A protein and the small-molecule ligand that binds it are described below.
Small molecule (SMILES): CC(=O)N(c1ccc(C)cc1)[C@@H]1C=CS(=O)(=O)C1

Binding-site contacts:
Ligand atom N06 contacts residue GLY143 of chain 1.A at 4.2 Å.
Ligand atom O16 contacts residue THR26 of chain 1.A at 2.9 Å (h-bond).
Ligand atom O16 contacts residue THR24 of chain 1.A at 4.0 Å.
Ligand atom C11 contacts residue GLY143 of chain 1.A at 3.5 Å.
Ligand atom C17 contacts residue THR26 of chain 1.A at 2.7 Å.
Ligand atom C13 contacts residue ASN142 of chain 1.A at 3.4 Å.
Ligand atom C19 contacts residue MET49 of chain 1.A at 4.4 Å (hydrophobic).
Ligand atom C09 contacts residue CYS145 of chain 1.A at 1.8 Å (hydrophobic).
Ligand atom C07 contacts residue GLY143 of chain 1.A at 3.8 Å.
Ligand atom C03 contacts residue THR25 of chain 1.A at 3.5 Å.
Ligand atom C18 contacts residue HIS41 of chain 1.A at 4.3 Å.
Ligand atom C01 contacts residue HIS41 of chain 1.A at 3.9 Å.
Ligand atom O08 contacts residue ASN142 of chain 1.A at 4.2 Å.
Ligand atom C01 contacts residue MET49 of chain 1.A at 2.9 Å (hydrophobic).
Ligand atom C05 contacts residue HIS41 of chain 1.A at 4.2 Å.
Ligand atom C03 contacts residue CYS44 of chain 1.A at 4.3 Å (hydrophobic).
Ligand atom C01 contacts residue THR45 of chain 1.A at 4.2 Å.
Ligand atom C01 contacts residue CYS44 of chain 1.A at 3.9 Å (hydrophobic).
Ligand atom C04 contacts residue HIS41 of chain 1.A at 4.1 Å.
Ligand atom C09 contacts residue HIS41 of chain 1.A at 3.5 Å.
Ligand atom N06 contacts residue CYS145 of chain 1.A at 4.1 Å.
Ligand atom O15 contacts residue GLY143 of chain 1.A at 4.4 Å.
Ligand atom C02 contacts residue HIS41 of chain 1.A at 4.0 Å.
Ligand atom O15 contacts residue THR26 of chain 1.A at 3.5 Å (h-bond).
Ligand atom C02 contacts residue MET49 of chain 1.A at 4.1 Å (hydrophobic).
Ligand atom C11 contacts residue ASN142 of chain 1.A at 3.5 Å.
Ligand atom N06 contacts residue ASN142 of chain 1.A at 4.3 Å.
Ligand atom O08 contacts residue GLY143 of chain 1.A at 3.0 Å (h-bond).
Ligand atom C17 contacts residue GLY143 of chain 1.A at 3.8 Å.
Ligand atom C19 contacts residue HIS41 of chain 1.A at 4.3 Å.
Ligand atom O08 contacts residue SER144 of chain 1.A at 3.3 Å (h-bond).
Ligand atom C09 contacts residue HIS164 of chain 1.A at 3.9 Å.
Ligand atom C12 contacts residue ASN142 of chain 1.A at 2.8 Å.
Ligand atom C04 contacts residue THR25 of chain 1.A at 3.6 Å.
Ligand atom O08 contacts residue CYS145 of chain 1.A at 3.0 Å (h-bond).
Ligand atom C07 contacts residue CYS145 of chain 1.A at 2.8 Å (hydrophobic).
Ligand atom C03 contacts residue HIS41 of chain 1.A at 3.8 Å.
Ligand atom S14 contacts residue THR26 of chain 1.A at 3.2 Å (h-bond).
Ligand atom C11 contacts residue THR26 of chain 1.A at 4.2 Å.
Ligand atom O16 contacts residue THR25 of chain 1.A at 3.4 Å.

Sequence of chain 1.A:
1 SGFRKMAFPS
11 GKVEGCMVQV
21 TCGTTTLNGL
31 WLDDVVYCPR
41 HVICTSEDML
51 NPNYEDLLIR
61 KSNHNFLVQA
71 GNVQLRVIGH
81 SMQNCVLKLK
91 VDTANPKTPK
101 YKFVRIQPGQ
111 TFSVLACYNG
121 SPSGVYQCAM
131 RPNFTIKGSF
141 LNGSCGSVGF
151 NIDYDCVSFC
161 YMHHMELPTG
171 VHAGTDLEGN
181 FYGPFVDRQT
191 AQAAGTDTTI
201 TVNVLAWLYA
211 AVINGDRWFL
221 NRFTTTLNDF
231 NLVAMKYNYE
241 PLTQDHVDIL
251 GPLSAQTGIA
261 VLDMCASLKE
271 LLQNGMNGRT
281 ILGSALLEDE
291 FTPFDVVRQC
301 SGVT